The small molecule below binds the protein below.
Small molecule (SMILES): CC(=O)N[C@H]1[C@H](O[C@H]2[C@H](O)[C@@H](NC(C)=O)CO[C@@H]2CO[C@@H]2O[C@@H](C)[C@@H](O)[C@@H](O)[C@@H]2O)O[C@H](CO)[C@@H](O[C@@H]2O[C@H](CO)[C@@H](O)[C@H](O)[C@@H]2O)[C@@H]1O

Binding-site contacts:
Ligand atom C1 contacts residue ASN16 of chain 1.E at 1.5 Å.
Ligand atom C8 contacts residue THR18 of chain 1.E at 3.5 Å.
Ligand atom C3 contacts residue ASN16 of chain 1.E at 4.2 Å.
Ligand atom C8 contacts residue ALA33 of chain 1.E at 4.0 Å (hydrophobic).
Ligand atom C5 contacts residue ASN16 of chain 1.E at 3.9 Å.
Ligand atom C3 contacts residue NAG1 of chain 1.P at 4.0 Å.
Ligand atom O3 contacts residue NAG1 of chain 1.P at 3.5 Å (h-bond).
Ligand atom O4 contacts residue NAG1 of chain 1.P at 3.9 Å.
Ligand atom C2 contacts residue ASN16 of chain 1.E at 2.8 Å.
Ligand atom C7 contacts residue ASN32 of chain 1.E at 3.2 Å.
Ligand atom O7 contacts residue ASN32 of chain 1.E at 3.5 Å (h-bond).
Ligand atom O5 contacts residue ASN16 of chain 1.E at 2.5 Å (h-bond).
Ligand atom C8 contacts residue ASN32 of chain 1.E at 2.8 Å.
Ligand atom O3 contacts residue ASN32 of chain 1.E at 4.1 Å.
Ligand atom C4 contacts residue NAG1 of chain 1.P at 4.5 Å.
Ligand atom N2 contacts residue VAL31 of chain 1.E at 4.5 Å.
Ligand atom N2 contacts residue ASN16 of chain 1.E at 3.3 Å (h-bond).
Ligand atom N2 contacts residue ASN32 of chain 1.E at 3.9 Å.

Sequence of chain 1.E:
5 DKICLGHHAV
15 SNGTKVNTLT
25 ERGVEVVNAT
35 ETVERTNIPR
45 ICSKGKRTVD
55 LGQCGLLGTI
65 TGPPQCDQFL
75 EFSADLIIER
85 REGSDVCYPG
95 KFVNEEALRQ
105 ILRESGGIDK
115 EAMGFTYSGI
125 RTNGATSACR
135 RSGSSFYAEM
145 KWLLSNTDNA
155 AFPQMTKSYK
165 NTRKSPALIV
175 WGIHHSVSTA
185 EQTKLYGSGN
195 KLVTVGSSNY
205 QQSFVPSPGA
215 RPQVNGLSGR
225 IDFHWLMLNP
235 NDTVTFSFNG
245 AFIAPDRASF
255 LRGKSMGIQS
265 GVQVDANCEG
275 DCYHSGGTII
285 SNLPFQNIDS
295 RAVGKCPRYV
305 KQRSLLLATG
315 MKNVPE